A protein and the small-molecule ligand that binds it are described below.
Small molecule (SMILES): COc1ccccc1NC(C)=C1C(=O)CC(c2ccccc2)CC1=O

Sequence of chain 1.B:
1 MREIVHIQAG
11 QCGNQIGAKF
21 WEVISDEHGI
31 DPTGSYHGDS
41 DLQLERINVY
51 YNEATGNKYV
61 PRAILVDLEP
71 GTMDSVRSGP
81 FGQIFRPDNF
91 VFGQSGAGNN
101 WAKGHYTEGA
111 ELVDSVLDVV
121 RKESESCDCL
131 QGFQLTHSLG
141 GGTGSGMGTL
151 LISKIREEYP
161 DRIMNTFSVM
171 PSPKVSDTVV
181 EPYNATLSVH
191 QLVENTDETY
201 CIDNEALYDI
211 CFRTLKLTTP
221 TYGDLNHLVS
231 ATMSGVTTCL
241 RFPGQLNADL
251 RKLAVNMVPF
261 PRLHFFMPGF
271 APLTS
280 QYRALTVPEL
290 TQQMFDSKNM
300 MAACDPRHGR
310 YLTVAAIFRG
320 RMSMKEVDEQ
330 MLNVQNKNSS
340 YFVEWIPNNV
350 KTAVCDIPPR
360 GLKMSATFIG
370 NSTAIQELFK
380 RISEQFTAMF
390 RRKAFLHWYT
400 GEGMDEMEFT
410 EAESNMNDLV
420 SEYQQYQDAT

Sequence of chain 1.A:
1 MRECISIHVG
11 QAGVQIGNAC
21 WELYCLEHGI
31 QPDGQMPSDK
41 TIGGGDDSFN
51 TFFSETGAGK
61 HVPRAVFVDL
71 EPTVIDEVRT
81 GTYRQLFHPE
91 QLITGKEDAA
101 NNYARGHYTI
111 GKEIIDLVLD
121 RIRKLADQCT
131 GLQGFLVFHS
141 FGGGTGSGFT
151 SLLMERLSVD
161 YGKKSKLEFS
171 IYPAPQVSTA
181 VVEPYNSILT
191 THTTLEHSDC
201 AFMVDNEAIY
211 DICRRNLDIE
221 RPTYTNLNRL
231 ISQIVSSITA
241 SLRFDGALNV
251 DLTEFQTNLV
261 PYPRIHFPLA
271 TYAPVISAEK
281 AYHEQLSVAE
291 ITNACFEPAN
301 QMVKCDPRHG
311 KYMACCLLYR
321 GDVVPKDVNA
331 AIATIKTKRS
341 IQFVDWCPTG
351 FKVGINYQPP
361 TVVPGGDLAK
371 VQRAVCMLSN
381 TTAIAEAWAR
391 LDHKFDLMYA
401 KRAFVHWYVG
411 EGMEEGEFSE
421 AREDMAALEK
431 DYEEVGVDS

Binding-site contacts:
Ligand atom C18 contacts residue ALA314 of chain 1.B at 3.8 Å (hydrophobic).
Ligand atom C13 contacts residue ALA314 of chain 1.B at 3.6 Å (hydrophobic).
Ligand atom C12 contacts residue VAL236 of chain 1.B at 3.4 Å (hydrophobic).
Ligand atom C05 contacts residue LEU240 of chain 1.B at 3.7 Å (hydrophobic).
Ligand atom C17 contacts residue ALA352 of chain 1.B at 3.6 Å (hydrophobic).
Ligand atom C12 contacts residue LEU253 of chain 1.B at 3.6 Å (hydrophobic).
Ligand atom C05 contacts residue TYR50 of chain 1.B at 3.6 Å (hydrophobic).
Ligand atom C03 contacts residue ASN165 of chain 1.B at 3.7 Å.
Ligand atom C10 contacts residue LEU253 of chain 1.B at 3.6 Å (hydrophobic).
Ligand atom C06 contacts residue LEU240 of chain 1.B at 3.3 Å (hydrophobic).
Ligand atom O02 contacts residue LEU253 of chain 1.B at 3.8 Å.
Ligand atom C13 contacts residue MET257 of chain 1.B at 3.6 Å (hydrophobic).
Ligand atom C03 contacts residue PHE167 of chain 1.B at 3.6 Å (hydrophobic).
Ligand atom C17 contacts residue ALA314 of chain 1.B at 3.8 Å (hydrophobic).
Ligand atom C09 contacts residue TYR200 of chain 1.B at 3.6 Å (hydrophobic).
Ligand atom C21 contacts residue THR179 of chain 1.A at 3.7 Å.
Ligand atom C15 contacts residue LEU246 of chain 1.B at 3.4 Å (hydrophobic).
Ligand atom C09 contacts residue GLU198 of chain 1.B at 3.7 Å.
Ligand atom C06 contacts residue LEU250 of chain 1.B at 3.5 Å (hydrophobic).
Ligand atom C02 contacts residue ASN165 of chain 1.B at 3.7 Å.
Ligand atom C16 contacts residue ILE316 of chain 1.B at 3.5 Å (hydrophobic).
Ligand atom C04 contacts residue GLN134 of chain 1.B at 3.3 Å.
Ligand atom C16 contacts residue LEU246 of chain 1.B at 3.6 Å (hydrophobic).
Ligand atom O02 contacts residue TYR200 of chain 1.B at 3.6 Å.
Ligand atom O01 contacts residue VAL236 of chain 1.B at 3.3 Å (h-bond).
Ligand atom C11 contacts residue VAL236 of chain 1.B at 3.6 Å (hydrophobic).
Ligand atom C07 contacts residue TYR200 of chain 1.B at 3.6 Å (hydrophobic).
Ligand atom O02 contacts residue GLU198 of chain 1.B at 2.7 Å (salt-bridge).
Ligand atom C18 contacts residue LYS350 of chain 1.B at 3.7 Å.
Ligand atom C05 contacts residue GLN134 of chain 1.B at 3.7 Å.
Ligand atom C11 contacts residue LEU253 of chain 1.B at 3.5 Å (hydrophobic).
Ligand atom C02 contacts residue TYR200 of chain 1.B at 3.6 Å (hydrophobic).
Ligand atom O03 contacts residue LEU253 of chain 1.B at 3.2 Å.
Ligand atom C02 contacts residue VAL236 of chain 1.B at 3.7 Å (hydrophobic).
Ligand atom N01 contacts residue LEU246 of chain 1.B at 3.6 Å.
Ligand atom C05 contacts residue THR237 of chain 1.B at 3.7 Å.
Ligand atom C17 contacts residue ALA315 of chain 1.B at 3.5 Å (hydrophobic).
Ligand atom C16 contacts residue ALA314 of chain 1.B at 3.8 Å (hydrophobic).
Ligand atom C08 contacts residue GLU198 of chain 1.B at 3.4 Å.
Ligand atom C08 contacts residue TYR200 of chain 1.B at 3.6 Å (hydrophobic).